This small molecule binds to this protein.
Small molecule (SMILES): CC(=O)N[C@@H]1[C@@H](O)[C@H](O)[C@@H](CO)O[C@H]1O

Binding-site contacts:
Ligand atom O5 contacts residue ASN410 of chain 1.B at 2.4 Å (h-bond).
Ligand atom C4 contacts residue ASN410 of chain 1.B at 4.3 Å.
Ligand atom N2 contacts residue ASN410 of chain 1.B at 2.9 Å (h-bond).
Ligand atom C1 contacts residue ASN410 of chain 1.B at 1.4 Å.
Ligand atom C2 contacts residue ASN410 of chain 1.B at 2.6 Å.
Ligand atom C3 contacts residue ASN410 of chain 1.B at 3.8 Å.
Ligand atom C5 contacts residue ASN410 of chain 1.B at 3.6 Å.
Ligand atom O7 contacts residue ASN410 of chain 1.B at 3.8 Å.
Ligand atom C8 contacts residue ASN410 of chain 1.B at 4.1 Å.
Ligand atom C7 contacts residue ASN410 of chain 1.B at 3.4 Å.

Sequence of chain 1.B:
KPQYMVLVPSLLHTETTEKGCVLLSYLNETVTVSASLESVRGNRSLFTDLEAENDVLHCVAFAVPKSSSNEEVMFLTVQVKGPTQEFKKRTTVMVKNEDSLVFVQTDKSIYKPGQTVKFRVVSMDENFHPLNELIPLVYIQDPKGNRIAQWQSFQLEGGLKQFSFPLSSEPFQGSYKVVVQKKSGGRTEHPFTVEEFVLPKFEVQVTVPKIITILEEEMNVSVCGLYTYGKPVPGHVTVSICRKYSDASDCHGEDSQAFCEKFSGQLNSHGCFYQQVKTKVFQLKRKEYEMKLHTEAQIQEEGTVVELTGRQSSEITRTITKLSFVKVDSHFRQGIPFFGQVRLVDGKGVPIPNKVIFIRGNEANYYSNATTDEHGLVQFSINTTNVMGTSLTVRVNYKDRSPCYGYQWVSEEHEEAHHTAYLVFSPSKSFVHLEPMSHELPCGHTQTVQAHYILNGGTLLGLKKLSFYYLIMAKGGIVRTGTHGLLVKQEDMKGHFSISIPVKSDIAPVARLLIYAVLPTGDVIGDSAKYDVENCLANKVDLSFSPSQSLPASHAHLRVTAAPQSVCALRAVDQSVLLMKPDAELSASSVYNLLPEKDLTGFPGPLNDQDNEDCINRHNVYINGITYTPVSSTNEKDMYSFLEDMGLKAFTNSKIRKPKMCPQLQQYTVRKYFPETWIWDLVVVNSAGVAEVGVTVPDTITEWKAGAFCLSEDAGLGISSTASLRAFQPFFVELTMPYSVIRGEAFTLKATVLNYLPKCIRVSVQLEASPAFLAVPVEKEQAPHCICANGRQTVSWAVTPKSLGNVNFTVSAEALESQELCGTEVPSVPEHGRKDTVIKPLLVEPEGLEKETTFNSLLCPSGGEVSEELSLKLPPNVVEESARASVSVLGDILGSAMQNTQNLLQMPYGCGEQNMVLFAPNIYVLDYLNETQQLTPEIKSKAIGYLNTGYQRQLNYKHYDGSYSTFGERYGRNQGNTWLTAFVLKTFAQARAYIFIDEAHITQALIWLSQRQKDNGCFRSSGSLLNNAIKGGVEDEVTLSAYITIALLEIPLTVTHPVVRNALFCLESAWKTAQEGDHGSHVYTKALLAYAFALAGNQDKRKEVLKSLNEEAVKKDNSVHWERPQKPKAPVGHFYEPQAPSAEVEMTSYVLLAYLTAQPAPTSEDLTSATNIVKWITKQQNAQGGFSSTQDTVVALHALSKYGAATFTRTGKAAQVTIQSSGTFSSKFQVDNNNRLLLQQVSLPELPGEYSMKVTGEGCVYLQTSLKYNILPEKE